This protein binds this small molecule.
Small molecule (SMILES): CC(=O)N[C@H]1[C@H](O[C@H]2[C@H](O)[C@@H](NC(C)=O)CO[C@@H]2CO)O[C@H](CO)[C@@H](O[C@@H]2O[C@H](CO)[C@@H](O)[C@H](O[C@H]3O[C@H](CO)[C@@H](O)[C@H](O)[C@@H]3O)[C@@H]2O)[C@@H]1O

Binding-site contacts:
Ligand atom C8 contacts residue ASP89 of chain 1.K at 3.5 Å.
Ligand atom C8 contacts residue TRP88 of chain 1.K at 4.0 Å (hydrophobic).
Ligand atom O2 contacts residue ASP56 of chain 1.J at 2.3 Å (salt-bridge).
Ligand atom O6 contacts residue ILE108 of chain 1.A at 3.6 Å.
Ligand atom O4 contacts residue TYR50 of chain 1.J at 4.1 Å.
Ligand atom C8 contacts residue ARG92 of chain 1.K at 4.2 Å.
Ligand atom C1 contacts residue ASP56 of chain 1.J at 4.2 Å.
Ligand atom C2 contacts residue ASP56 of chain 1.J at 3.6 Å.
Ligand atom C5 contacts residue ASN107 of chain 1.A at 3.6 Å.
Ligand atom C6 contacts residue THR109 of chain 1.A at 3.7 Å.
Ligand atom O5 contacts residue THR109 of chain 1.A at 3.7 Å.
Ligand atom O2 contacts residue GLY55 of chain 1.J at 4.0 Å.
Ligand atom O6 contacts residue THR109 of chain 1.A at 3.3 Å.
Ligand atom O3 contacts residue GLY55 of chain 1.J at 3.5 Å (h-bond).
Ligand atom C8 contacts residue THR94 of chain 1.K at 4.0 Å.
Ligand atom C4 contacts residue TYR50 of chain 1.J at 4.0 Å (hydrophobic).
Ligand atom N2 contacts residue ASN58 of chain 1.J at 3.5 Å (h-bond).
Ligand atom N2 contacts residue ASN107 of chain 1.A at 2.9 Å (h-bond).
Ligand atom C8 contacts residue ASN58 of chain 1.J at 4.1 Å.
Ligand atom O3 contacts residue ASN58 of chain 1.J at 3.8 Å.
Ligand atom O3 contacts residue ASN58 of chain 1.J at 2.9 Å (h-bond).
Ligand atom C7 contacts residue ASN58 of chain 1.J at 3.2 Å.
Ligand atom C2 contacts residue GLY55 of chain 1.J at 3.3 Å.
Ligand atom C1 contacts residue ASN107 of chain 1.A at 1.4 Å.
Ligand atom C3 contacts residue ASN58 of chain 1.J at 3.8 Å.
Ligand atom O4 contacts residue ASN58 of chain 1.J at 4.0 Å.
Ligand atom O7 contacts residue ASN58 of chain 1.J at 2.7 Å (h-bond).
Ligand atom C3 contacts residue ASN58 of chain 1.J at 3.9 Å.
Ligand atom C7 contacts residue ASN107 of chain 1.A at 3.1 Å.
Ligand atom O4 contacts residue ASP56 of chain 1.J at 3.9 Å.
Ligand atom C2 contacts residue ASN107 of chain 1.A at 2.5 Å.
Ligand atom O7 contacts residue PHE114 of chain 1.J at 4.0 Å.
Ligand atom N2 contacts residue THR94 of chain 1.K at 4.0 Å.
Ligand atom O5 contacts residue ASN107 of chain 1.A at 2.3 Å (h-bond).
Ligand atom O3 contacts residue GLY55 of chain 1.J at 4.1 Å.
Ligand atom O7 contacts residue ASN107 of chain 1.A at 2.9 Å (h-bond).
Ligand atom C3 contacts residue GLY55 of chain 1.J at 3.7 Å.
Ligand atom O6 contacts residue THR115 of chain 1.J at 3.8 Å.
Ligand atom C3 contacts residue ASN107 of chain 1.A at 3.8 Å.
Ligand atom C2 contacts residue ASN58 of chain 1.J at 3.5 Å.

Sequence of chain 1.J:
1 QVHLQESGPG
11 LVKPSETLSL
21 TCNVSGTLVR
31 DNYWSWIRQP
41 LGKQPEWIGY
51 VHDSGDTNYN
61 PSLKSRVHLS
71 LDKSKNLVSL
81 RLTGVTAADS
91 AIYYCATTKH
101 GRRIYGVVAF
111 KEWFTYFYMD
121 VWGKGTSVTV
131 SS

Sequence of chain 1.A:
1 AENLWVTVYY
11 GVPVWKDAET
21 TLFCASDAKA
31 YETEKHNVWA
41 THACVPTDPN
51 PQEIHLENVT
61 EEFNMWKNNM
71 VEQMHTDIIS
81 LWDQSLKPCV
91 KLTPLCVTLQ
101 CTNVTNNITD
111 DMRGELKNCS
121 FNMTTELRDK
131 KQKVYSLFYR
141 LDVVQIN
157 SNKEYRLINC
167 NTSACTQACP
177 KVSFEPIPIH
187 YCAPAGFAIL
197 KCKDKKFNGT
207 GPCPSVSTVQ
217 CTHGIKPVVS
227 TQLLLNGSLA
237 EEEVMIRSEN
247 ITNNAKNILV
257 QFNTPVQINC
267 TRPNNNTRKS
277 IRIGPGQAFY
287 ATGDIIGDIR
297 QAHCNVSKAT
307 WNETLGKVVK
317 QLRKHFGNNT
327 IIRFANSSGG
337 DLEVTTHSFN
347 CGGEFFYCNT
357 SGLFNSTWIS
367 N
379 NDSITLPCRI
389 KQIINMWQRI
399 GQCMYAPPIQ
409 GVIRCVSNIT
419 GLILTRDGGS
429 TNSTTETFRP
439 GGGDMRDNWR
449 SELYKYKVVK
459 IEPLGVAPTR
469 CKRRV

Sequence of chain 1.K:
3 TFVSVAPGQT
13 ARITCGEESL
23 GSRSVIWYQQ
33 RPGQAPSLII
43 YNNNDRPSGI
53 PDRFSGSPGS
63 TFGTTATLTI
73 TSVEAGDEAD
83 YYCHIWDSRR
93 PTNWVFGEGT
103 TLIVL